Binding-site contacts:
Ligand atom C1 contacts residue SER291 of chain 3.B at 4.2 Å.
Ligand atom C3 contacts residue ARG237 of chain 3.B at 4.0 Å.
Ligand atom C5 contacts residue PHE240 of chain 3.B at 4.2 Å (hydrophobic).
Ligand atom C4 contacts residue ASN341 of chain 3.B at 3.4 Å.
Ligand atom N2 contacts residue SER291 of chain 3.B at 2.9 Å (h-bond).
Ligand atom C7 contacts residue ARG237 of chain 3.B at 3.9 Å.
Ligand atom O5 contacts residue PHE240 of chain 3.B at 3.7 Å.
Ligand atom C3 contacts residue ASN341 of chain 3.B at 3.8 Å.
Ligand atom O3 contacts residue ALA292 of chain 3.B at 3.7 Å.
Ligand atom O4 contacts residue ASN341 of chain 3.B at 2.6 Å (h-bond).
Ligand atom O7 contacts residue ALA292 of chain 3.B at 4.2 Å.
Ligand atom C2 contacts residue SER291 of chain 3.B at 3.8 Å.
Ligand atom O3 contacts residue ASN341 of chain 3.B at 3.2 Å (h-bond).
Ligand atom C4 contacts residue ASN244 of chain 3.B at 4.0 Å.
Ligand atom O6 contacts residue PHE343 of chain 3.B at 3.6 Å.
Ligand atom O4 contacts residue PHE343 of chain 3.B at 4.0 Å.
Ligand atom C3 contacts residue ASN289 of chain 3.B at 3.5 Å.
Ligand atom C6 contacts residue PHE240 of chain 3.B at 3.7 Å (hydrophobic).
Ligand atom C6 contacts residue ASN244 of chain 3.B at 4.0 Å.
Ligand atom C3 contacts residue SER291 of chain 3.B at 3.8 Å.
Ligand atom C8 contacts residue ALA292 of chain 3.B at 3.9 Å (hydrophobic).
Ligand atom C4 contacts residue ASN289 of chain 3.B at 4.1 Å.
Ligand atom C7 contacts residue ALA292 of chain 3.B at 4.0 Å (hydrophobic).
Ligand atom C2 contacts residue ARG237 of chain 3.B at 4.2 Å.
Ligand atom O3 contacts residue SER291 of chain 3.B at 4.2 Å.
Ligand atom O3 contacts residue ASN289 of chain 3.B at 4.2 Å.
Ligand atom O4 contacts residue ASN289 of chain 3.B at 3.5 Å.
Ligand atom C2 contacts residue PHE240 of chain 3.B at 4.2 Å (hydrophobic).
Ligand atom C6 contacts residue PHE343 of chain 3.B at 3.9 Å (hydrophobic).
Ligand atom C8 contacts residue SER291 of chain 3.B at 3.6 Å.
Ligand atom O3 contacts residue ARG237 of chain 3.B at 2.9 Å (salt-bridge).
Ligand atom C4 contacts residue ARG237 of chain 3.B at 4.2 Å.
Ligand atom C1 contacts residue PHE240 of chain 3.B at 4.4 Å (hydrophobic).
Ligand atom C7 contacts residue SER291 of chain 3.B at 3.7 Å.
Ligand atom C2 contacts residue ASN289 of chain 3.B at 4.4 Å.
Ligand atom O4 contacts residue ARG237 of chain 3.B at 4.3 Å.
Ligand atom O4 contacts residue ASN244 of chain 3.B at 3.5 Å (h-bond).
Ligand atom C5 contacts residue ASN289 of chain 3.B at 4.0 Å.
Ligand atom C4 contacts residue PHE240 of chain 3.B at 4.1 Å (hydrophobic).
Ligand atom O7 contacts residue ARG237 of chain 3.B at 3.0 Å (salt-bridge).

Sequence of chain 3.B:
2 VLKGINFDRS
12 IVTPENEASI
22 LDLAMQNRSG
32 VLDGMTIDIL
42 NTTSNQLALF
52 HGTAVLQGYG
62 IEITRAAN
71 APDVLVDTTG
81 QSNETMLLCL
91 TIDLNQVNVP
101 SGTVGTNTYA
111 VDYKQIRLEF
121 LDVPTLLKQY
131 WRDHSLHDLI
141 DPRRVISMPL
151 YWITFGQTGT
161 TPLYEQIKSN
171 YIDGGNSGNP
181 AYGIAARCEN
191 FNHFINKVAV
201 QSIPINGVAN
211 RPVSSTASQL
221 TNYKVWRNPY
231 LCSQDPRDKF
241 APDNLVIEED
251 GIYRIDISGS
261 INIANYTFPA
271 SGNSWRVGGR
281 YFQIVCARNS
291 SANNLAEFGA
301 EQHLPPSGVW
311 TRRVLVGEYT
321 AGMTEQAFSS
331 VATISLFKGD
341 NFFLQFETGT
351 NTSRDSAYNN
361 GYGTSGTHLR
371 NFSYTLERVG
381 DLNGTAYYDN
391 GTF

This protein binds this small molecule.
Small molecule (SMILES): CC(=O)N[C@@H]1[C@@H](O)[C@H](O)[C@@H](CO)O[C@H]1O